This small molecule binds to this protein.
Small molecule (SMILES): CC(=O)N[C@H]1[C@H](O[C@H]2[C@H](O)[C@@H](NC(C)=O)CO[C@@H]2CO)O[C@H](CO[C@H]2O[C@H](CO)[C@@H](O)[C@H](O)[C@@H]2O)[C@@H](O[C@H]2O[C@H](CO)[C@@H](O)[C@H](O)[C@@H]2O)[C@@H]1O[C@@H]1O[C@H](CS(=O)(=O)O)[C@@H](O)[C@H](O)[C@H]1O

Sequence of chain 1.A:
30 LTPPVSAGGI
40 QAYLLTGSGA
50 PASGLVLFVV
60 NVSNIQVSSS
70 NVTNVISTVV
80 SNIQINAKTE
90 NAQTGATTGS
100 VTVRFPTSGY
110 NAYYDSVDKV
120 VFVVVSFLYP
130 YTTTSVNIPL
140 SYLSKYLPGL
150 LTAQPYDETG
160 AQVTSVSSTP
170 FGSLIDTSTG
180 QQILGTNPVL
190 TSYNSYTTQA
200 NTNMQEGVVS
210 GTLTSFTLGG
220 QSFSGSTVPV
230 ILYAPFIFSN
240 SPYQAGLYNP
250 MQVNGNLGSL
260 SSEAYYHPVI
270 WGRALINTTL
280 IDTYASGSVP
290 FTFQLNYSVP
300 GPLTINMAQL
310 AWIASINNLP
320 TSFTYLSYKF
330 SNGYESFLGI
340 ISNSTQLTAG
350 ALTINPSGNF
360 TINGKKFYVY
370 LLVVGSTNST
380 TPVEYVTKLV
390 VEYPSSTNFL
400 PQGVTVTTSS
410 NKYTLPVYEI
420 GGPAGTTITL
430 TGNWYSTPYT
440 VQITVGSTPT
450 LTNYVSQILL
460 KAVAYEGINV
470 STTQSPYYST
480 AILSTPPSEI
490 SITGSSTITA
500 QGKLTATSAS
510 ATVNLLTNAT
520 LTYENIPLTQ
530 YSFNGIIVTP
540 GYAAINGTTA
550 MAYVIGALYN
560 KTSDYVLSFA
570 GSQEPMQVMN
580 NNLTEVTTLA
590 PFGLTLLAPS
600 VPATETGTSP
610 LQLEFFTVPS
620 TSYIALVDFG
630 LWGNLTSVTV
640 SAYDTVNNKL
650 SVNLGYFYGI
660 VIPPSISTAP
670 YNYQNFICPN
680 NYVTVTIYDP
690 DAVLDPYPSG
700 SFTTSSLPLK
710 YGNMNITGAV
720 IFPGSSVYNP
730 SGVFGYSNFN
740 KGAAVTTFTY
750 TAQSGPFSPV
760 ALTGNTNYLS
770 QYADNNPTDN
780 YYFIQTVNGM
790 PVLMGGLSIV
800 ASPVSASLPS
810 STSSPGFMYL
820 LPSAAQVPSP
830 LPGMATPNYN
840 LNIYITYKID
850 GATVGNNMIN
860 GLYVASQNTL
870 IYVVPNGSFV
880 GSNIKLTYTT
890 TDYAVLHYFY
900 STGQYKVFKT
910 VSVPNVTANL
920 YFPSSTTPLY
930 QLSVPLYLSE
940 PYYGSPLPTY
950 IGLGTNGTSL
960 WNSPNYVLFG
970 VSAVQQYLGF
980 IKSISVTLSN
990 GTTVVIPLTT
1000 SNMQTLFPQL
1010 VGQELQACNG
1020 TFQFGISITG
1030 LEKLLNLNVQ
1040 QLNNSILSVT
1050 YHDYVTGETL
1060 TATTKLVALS

Binding-site contacts:
Ligand atom O7 contacts residue TYR735 of chain 1.A at 3.8 Å.
Ligand atom C6 contacts residue ASN737 of chain 1.A at 3.9 Å.
Ligand atom C6 contacts residue VAL732 of chain 1.A at 4.1 Å (hydrophobic).
Ligand atom C8 contacts residue ASN712 of chain 1.A at 4.1 Å.
Ligand atom N2 contacts residue ASN714 of chain 1.A at 2.9 Å (h-bond).
Ligand atom C7 contacts residue ASN714 of chain 1.A at 3.5 Å.
Ligand atom O6 contacts residue VAL732 of chain 1.A at 3.9 Å.
Ligand atom C2 contacts residue ASN714 of chain 1.A at 2.4 Å.
Ligand atom C4 contacts residue ASN714 of chain 1.A at 4.1 Å.
Ligand atom O6 contacts residue ASN737 of chain 1.A at 3.2 Å (h-bond).
Ligand atom C5 contacts residue ASN714 of chain 1.A at 3.5 Å.
Ligand atom C3 contacts residue ASN714 of chain 1.A at 3.7 Å.
Ligand atom O7 contacts residue ASN714 of chain 1.A at 3.3 Å (h-bond).
Ligand atom C8 contacts residue SER736 of chain 1.A at 3.8 Å.
Ligand atom C6 contacts residue TYR735 of chain 1.A at 3.5 Å (hydrophobic).
Ligand atom C7 contacts residue ASN737 of chain 1.A at 4.3 Å.
Ligand atom O5 contacts residue ASN714 of chain 1.A at 2.3 Å (h-bond).
Ligand atom C8 contacts residue ASN737 of chain 1.A at 3.1 Å.
Ligand atom O5 contacts residue VAL732 of chain 1.A at 3.9 Å.
Ligand atom O5 contacts residue TYR735 of chain 1.A at 4.0 Å.
Ligand atom C1 contacts residue ASN714 of chain 1.A at 1.4 Å.
Ligand atom C5 contacts residue TYR735 of chain 1.A at 3.5 Å (hydrophobic).
Ligand atom C1 contacts residue TYR735 of chain 1.A at 4.2 Å (hydrophobic).